Sequence of chain 1.B:
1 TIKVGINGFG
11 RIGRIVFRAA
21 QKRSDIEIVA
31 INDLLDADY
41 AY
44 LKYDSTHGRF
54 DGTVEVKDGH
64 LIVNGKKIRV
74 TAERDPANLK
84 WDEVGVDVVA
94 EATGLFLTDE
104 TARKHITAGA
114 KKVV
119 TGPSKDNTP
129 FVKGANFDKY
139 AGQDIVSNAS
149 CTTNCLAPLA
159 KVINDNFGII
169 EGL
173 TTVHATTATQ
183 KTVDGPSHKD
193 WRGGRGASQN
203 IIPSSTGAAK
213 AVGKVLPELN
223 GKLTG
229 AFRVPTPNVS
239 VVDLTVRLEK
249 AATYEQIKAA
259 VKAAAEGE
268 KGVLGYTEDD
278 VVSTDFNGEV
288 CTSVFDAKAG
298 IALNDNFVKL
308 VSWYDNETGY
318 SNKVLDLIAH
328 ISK

Sequence of chain 2.A:
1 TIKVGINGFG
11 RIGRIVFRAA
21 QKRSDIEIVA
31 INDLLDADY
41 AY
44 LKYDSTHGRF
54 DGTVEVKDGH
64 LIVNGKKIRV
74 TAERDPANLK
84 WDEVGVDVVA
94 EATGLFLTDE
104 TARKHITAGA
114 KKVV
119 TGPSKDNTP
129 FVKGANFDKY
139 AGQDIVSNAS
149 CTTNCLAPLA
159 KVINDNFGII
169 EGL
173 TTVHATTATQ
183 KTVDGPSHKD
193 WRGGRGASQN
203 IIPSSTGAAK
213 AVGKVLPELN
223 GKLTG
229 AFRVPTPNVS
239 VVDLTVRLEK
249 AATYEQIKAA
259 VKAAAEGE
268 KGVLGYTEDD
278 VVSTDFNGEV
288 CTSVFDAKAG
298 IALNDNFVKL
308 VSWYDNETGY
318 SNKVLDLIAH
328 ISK

A small-molecule ligand and the protein it binds are described below.
Small molecule (SMILES): OC[C@H]1O[C@H](O[C@H]2O[C@H](CO)[C@@H](O)[C@H](O)[C@H]2O)[C@H](O)[C@@H](O)[C@@H]1O

Binding-site contacts:
Ligand atom O2 contacts residue TRP193 of chain 2.A at 4.3 Å.
Ligand atom O5 contacts residue LYS191 of chain 2.A at 3.6 Å.
Ligand atom O5 contacts residue ASP192 of chain 2.A at 3.3 Å.
Ligand atom C1 contacts residue LYS191 of chain 2.A at 3.5 Å.
Ligand atom C1 contacts residue ASP192 of chain 2.A at 4.1 Å.
Ligand atom O6 contacts residue ASP192 of chain 2.A at 3.7 Å.
Ligand atom C2 contacts residue TRP193 of chain 2.A at 3.8 Å (hydrophobic).
Ligand atom O6 contacts residue HIS190 of chain 2.A at 2.7 Å (h-bond).
Ligand atom C6 contacts residue ASP277 of chain 1.B at 3.8 Å.
Ligand atom O1 contacts residue ASP277 of chain 1.B at 4.4 Å.
Ligand atom C6 contacts residue ASP192 of chain 2.A at 3.2 Å.
Ligand atom C1 contacts residue TRP193 of chain 2.A at 3.7 Å (hydrophobic).
Ligand atom O5 contacts residue TRP193 of chain 2.A at 3.0 Å (h-bond).
Ligand atom C5 contacts residue ASP192 of chain 2.A at 4.2 Å.
Ligand atom O5 contacts residue ASP277 of chain 1.B at 4.3 Å.
Ligand atom O6 contacts residue ASP277 of chain 1.B at 3.0 Å (salt-bridge).
Ligand atom C6 contacts residue TRP193 of chain 2.A at 3.6 Å (hydrophobic).
Ligand atom C5 contacts residue ASP277 of chain 1.B at 3.8 Å.
Ligand atom C2 contacts residue ASP277 of chain 1.B at 3.7 Å.
Ligand atom O6 contacts residue LYS191 of chain 2.A at 4.1 Å.
Ligand atom C4 contacts residue TRP193 of chain 2.A at 3.9 Å (hydrophobic).
Ligand atom C6 contacts residue ARG194 of chain 2.A at 3.8 Å.
Ligand atom O2 contacts residue ASP277 of chain 1.B at 2.8 Å (salt-bridge).
Ligand atom O2 contacts residue LYS191 of chain 2.A at 4.0 Å.
Ligand atom O6 contacts residue TRP193 of chain 2.A at 3.0 Å (h-bond).
Ligand atom O6 contacts residue ARG194 of chain 2.A at 2.8 Å (salt-bridge).
Ligand atom C5 contacts residue TRP193 of chain 2.A at 4.0 Å (hydrophobic).
Ligand atom C1 contacts residue ASP277 of chain 1.B at 4.2 Å.
Ligand atom O5 contacts residue HIS190 of chain 2.A at 3.8 Å.
Ligand atom C6 contacts residue HIS190 of chain 2.A at 3.6 Å.
Ligand atom C5 contacts residue HIS190 of chain 2.A at 4.3 Å.
Ligand atom C2 contacts residue LYS191 of chain 2.A at 3.3 Å.
Ligand atom O3 contacts residue TRP193 of chain 2.A at 4.4 Å.
Ligand atom C3 contacts residue LYS191 of chain 2.A at 4.5 Å.